A protein and the small-molecule ligand that binds it are described below.
Small molecule (SMILES): CC(=O)N[C@@H]1[C@@H](O)[C@H](O)[C@@H](CO)O[C@H]1O

Sequence of chain 1.E:
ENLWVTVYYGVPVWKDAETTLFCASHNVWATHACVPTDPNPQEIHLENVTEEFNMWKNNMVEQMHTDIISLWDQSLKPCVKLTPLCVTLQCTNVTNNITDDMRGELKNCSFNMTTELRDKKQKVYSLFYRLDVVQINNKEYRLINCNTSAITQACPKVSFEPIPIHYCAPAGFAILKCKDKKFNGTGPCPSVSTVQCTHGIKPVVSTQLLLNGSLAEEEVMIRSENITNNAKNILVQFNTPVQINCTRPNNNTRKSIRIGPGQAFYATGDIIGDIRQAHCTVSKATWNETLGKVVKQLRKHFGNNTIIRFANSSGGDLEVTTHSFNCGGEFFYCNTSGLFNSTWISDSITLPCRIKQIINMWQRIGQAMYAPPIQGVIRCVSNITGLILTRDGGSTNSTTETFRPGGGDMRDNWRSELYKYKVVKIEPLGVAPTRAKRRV

Binding-site contacts:
Ligand atom C3 contacts residue ASN382 of chain 1.E at 3.7 Å.
Ligand atom N2 contacts residue ASN382 of chain 1.E at 2.8 Å (h-bond).
Ligand atom O7 contacts residue GLY379 of chain 1.E at 4.5 Å.
Ligand atom C2 contacts residue ASN382 of chain 1.E at 2.4 Å.
Ligand atom C8 contacts residue ASN382 of chain 1.E at 4.3 Å.
Ligand atom O6 contacts residue ASN382 of chain 1.E at 3.8 Å.
Ligand atom O5 contacts residue ASN382 of chain 1.E at 2.4 Å (h-bond).
Ligand atom C8 contacts residue GLY379 of chain 1.E at 4.4 Å.
Ligand atom C1 contacts residue ASN382 of chain 1.E at 1.4 Å.
Ligand atom C7 contacts residue ASN382 of chain 1.E at 3.2 Å.
Ligand atom O7 contacts residue ASN382 of chain 1.E at 3.2 Å (h-bond).
Ligand atom C5 contacts residue ASN382 of chain 1.E at 3.7 Å.
Ligand atom C4 contacts residue ASN382 of chain 1.E at 4.2 Å.